Binding-site contacts:
Ligand atom C9 contacts residue GLN229 of chain 1.C at 3.9 Å.
Ligand atom O9 contacts residue SER231 of chain 1.C at 3.1 Å (h-bond).
Ligand atom N5 contacts residue VAL136 of chain 1.C at 4.3 Å.
Ligand atom C4 contacts residue ASN138 of chain 1.C at 3.2 Å.
Ligand atom C6 contacts residue GLN229 of chain 1.C at 3.2 Å.
Ligand atom O7 contacts residue TYR96 of chain 1.C at 4.2 Å.
Ligand atom C8 contacts residue GLN229 of chain 1.C at 3.9 Å.
Ligand atom C4 contacts residue THR137 of chain 1.C at 4.3 Å.
Ligand atom O7 contacts residue GLN229 of chain 1.C at 4.3 Å.
Ligand atom O9 contacts residue LEU189 of chain 1.C at 3.3 Å.
Ligand atom C7 contacts residue TYR96 of chain 1.C at 4.0 Å (hydrophobic).
Ligand atom O9 contacts residue ARG230 of chain 1.C at 3.1 Å (salt-bridge).
Ligand atom C5 contacts residue ASN138 of chain 1.C at 4.3 Å.
Ligand atom C9 contacts residue TYR96 of chain 1.C at 3.7 Å (hydrophobic).
Ligand atom C9 contacts residue LEU189 of chain 1.C at 3.5 Å (hydrophobic).
Ligand atom O1A contacts residue ASN138 of chain 1.C at 3.2 Å (h-bond).
Ligand atom O8 contacts residue LEU189 of chain 1.C at 4.1 Å.
Ligand atom O4 contacts residue ASN138 of chain 1.C at 3.9 Å.
Ligand atom O8 contacts residue GLN229 of chain 1.C at 3.9 Å.
Ligand atom C7 contacts residue GLN229 of chain 1.C at 3.2 Å.
Ligand atom O1A contacts residue GLN229 of chain 1.C at 2.7 Å (h-bond).
Ligand atom C1 contacts residue GLY228 of chain 1.C at 3.3 Å.
Ligand atom O6 contacts residue GLN229 of chain 1.C at 4.1 Å.
Ligand atom C8 contacts residue LEU189 of chain 1.C at 4.1 Å (hydrophobic).
Ligand atom C3 contacts residue ASN138 of chain 1.C at 3.5 Å.
Ligand atom C1 contacts residue ASN138 of chain 1.C at 3.9 Å.
Ligand atom O9 contacts residue GLN229 of chain 1.C at 3.9 Å.
Ligand atom O9 contacts residue TYR96 of chain 1.C at 4.3 Å.
Ligand atom O1A contacts residue GLY228 of chain 1.C at 2.8 Å (h-bond).
Ligand atom C5 contacts residue GLN229 of chain 1.C at 4.3 Å.
Ligand atom N5 contacts residue THR137 of chain 1.C at 3.5 Å (h-bond).
Ligand atom C2 contacts residue ASN138 of chain 1.C at 4.2 Å.
Ligand atom O1B contacts residue GLY228 of chain 1.C at 3.3 Å (h-bond).
Ligand atom O8 contacts residue GLY228 of chain 1.C at 4.3 Å.
Ligand atom O10 contacts residue VAL136 of chain 1.C at 3.0 Å (h-bond).
Ligand atom C9 contacts residue SER231 of chain 1.C at 3.1 Å.
Ligand atom C10 contacts residue VAL136 of chain 1.C at 3.8 Å (hydrophobic).
Ligand atom O10 contacts residue TRP155 of chain 1.C at 3.6 Å.
Ligand atom C1 contacts residue GLN229 of chain 1.C at 3.9 Å.
Ligand atom O10 contacts residue THR137 of chain 1.C at 4.1 Å.

This protein binds this small molecule.
Small molecule (SMILES): CC(=O)N[C@H]1[C@H]([C@H](O)[C@H](O)CO)O[C@@](O)(C(=O)O)C[C@@H]1O

Sequence of chain 1.C:
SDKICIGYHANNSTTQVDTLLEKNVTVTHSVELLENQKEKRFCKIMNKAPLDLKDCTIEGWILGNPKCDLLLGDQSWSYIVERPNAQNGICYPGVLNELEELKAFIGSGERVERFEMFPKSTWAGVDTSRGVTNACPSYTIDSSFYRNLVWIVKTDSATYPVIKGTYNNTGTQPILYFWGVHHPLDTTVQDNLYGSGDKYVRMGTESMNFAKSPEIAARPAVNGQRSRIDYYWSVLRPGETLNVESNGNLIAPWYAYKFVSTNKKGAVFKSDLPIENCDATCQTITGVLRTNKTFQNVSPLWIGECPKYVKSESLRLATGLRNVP